Binding-site contacts:
Ligand atom O3 contacts residue VAL296 of chain 38.B at 4.0 Å.
Ligand atom O8 contacts residue ARG77 of chain 38.B at 3.4 Å (salt-bridge).
Ligand atom O1B contacts residue TYR72 of chain 38.B at 4.2 Å.
Ligand atom O4 contacts residue THR291 of chain 38.B at 3.1 Å.
Ligand atom C5 contacts residue ASN93 of chain 38.B at 4.3 Å.
Ligand atom C6 contacts residue ASN93 of chain 38.B at 3.2 Å.
Ligand atom O3 contacts residue GLY78 of chain 38.B at 3.4 Å.
Ligand atom C3 contacts residue HIS298 of chain 38.B at 3.4 Å.
Ligand atom O4 contacts residue GLY78 of chain 38.B at 3.0 Å.
Ligand atom O4 contacts residue HIS298 of chain 38.B at 2.9 Å (h-bond).
Ligand atom O1B contacts residue ARG77 of chain 38.B at 3.1 Å (salt-bridge).
Ligand atom O4 contacts residue ILE79 of chain 38.B at 3.6 Å (h-bond).
Ligand atom O8 contacts residue TYR72 of chain 38.B at 3.4 Å (h-bond).
Ligand atom C11 contacts residue ASP85 of chain 38.C at 4.0 Å.
Ligand atom C4 contacts residue HIS298 of chain 38.B at 3.4 Å.
Ligand atom C4 contacts residue GLY78 of chain 38.B at 3.6 Å.
Ligand atom C6 contacts residue TYR72 of chain 38.B at 4.0 Å (hydrophobic).
Ligand atom C3 contacts residue GLY78 of chain 38.B at 3.9 Å.
Ligand atom O1A contacts residue ARG77 of chain 38.B at 2.9 Å (salt-bridge).
Ligand atom C3 contacts residue GLY78 of chain 38.B at 4.1 Å.
Ligand atom C5 contacts residue TYR72 of chain 38.B at 3.9 Å (hydrophobic).
Ligand atom C7 contacts residue TYR72 of chain 38.B at 4.3 Å (hydrophobic).
Ligand atom C2 contacts residue GLY78 of chain 38.B at 4.1 Å.
Ligand atom C3 contacts residue ARG77 of chain 38.B at 3.9 Å.
Ligand atom O6 contacts residue ASN93 of chain 38.B at 3.2 Å (h-bond).
Ligand atom O4 contacts residue ASN80 of chain 38.B at 4.2 Å.
Ligand atom C11 contacts residue TYR72 of chain 38.B at 4.0 Å (hydrophobic).
Ligand atom C4 contacts residue TYR72 of chain 38.B at 4.1 Å (hydrophobic).
Ligand atom O1B contacts residue ASN80 of chain 38.B at 4.3 Å.
Ligand atom C1 contacts residue TYR72 of chain 38.B at 4.1 Å (hydrophobic).
Ligand atom C3 contacts residue VAL296 of chain 38.B at 3.5 Å (hydrophobic).
Ligand atom N5 contacts residue TYR72 of chain 38.B at 3.1 Å (h-bond).
Ligand atom O1B contacts residue SER89 of chain 38.B at 4.1 Å.
Ligand atom C8 contacts residue ARG77 of chain 38.B at 4.3 Å.
Ligand atom C4 contacts residue ARG77 of chain 38.B at 4.0 Å.
Ligand atom O1A contacts residue GLY78 of chain 38.B at 4.0 Å.
Ligand atom O1A contacts residue TYR72 of chain 38.B at 3.4 Å.
Ligand atom C10 contacts residue TYR72 of chain 38.B at 4.1 Å (hydrophobic).
Ligand atom C1 contacts residue ARG77 of chain 38.B at 3.4 Å.
Ligand atom O4 contacts residue VAL296 of chain 38.B at 4.0 Å.

Sequence of chain 38.C:
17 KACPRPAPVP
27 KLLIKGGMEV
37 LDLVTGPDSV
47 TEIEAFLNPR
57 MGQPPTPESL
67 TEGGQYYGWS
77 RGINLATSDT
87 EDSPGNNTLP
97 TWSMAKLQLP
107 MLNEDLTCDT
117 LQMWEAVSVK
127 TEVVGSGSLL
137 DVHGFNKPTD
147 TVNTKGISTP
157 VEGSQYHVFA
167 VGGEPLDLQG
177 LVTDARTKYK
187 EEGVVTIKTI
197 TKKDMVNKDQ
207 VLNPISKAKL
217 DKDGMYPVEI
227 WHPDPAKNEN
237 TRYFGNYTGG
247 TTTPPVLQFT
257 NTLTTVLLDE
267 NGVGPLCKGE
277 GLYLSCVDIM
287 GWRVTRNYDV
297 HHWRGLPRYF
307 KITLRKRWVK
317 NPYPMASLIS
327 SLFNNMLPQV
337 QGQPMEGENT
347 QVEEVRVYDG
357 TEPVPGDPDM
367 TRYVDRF

Sequence of chain 38.B:
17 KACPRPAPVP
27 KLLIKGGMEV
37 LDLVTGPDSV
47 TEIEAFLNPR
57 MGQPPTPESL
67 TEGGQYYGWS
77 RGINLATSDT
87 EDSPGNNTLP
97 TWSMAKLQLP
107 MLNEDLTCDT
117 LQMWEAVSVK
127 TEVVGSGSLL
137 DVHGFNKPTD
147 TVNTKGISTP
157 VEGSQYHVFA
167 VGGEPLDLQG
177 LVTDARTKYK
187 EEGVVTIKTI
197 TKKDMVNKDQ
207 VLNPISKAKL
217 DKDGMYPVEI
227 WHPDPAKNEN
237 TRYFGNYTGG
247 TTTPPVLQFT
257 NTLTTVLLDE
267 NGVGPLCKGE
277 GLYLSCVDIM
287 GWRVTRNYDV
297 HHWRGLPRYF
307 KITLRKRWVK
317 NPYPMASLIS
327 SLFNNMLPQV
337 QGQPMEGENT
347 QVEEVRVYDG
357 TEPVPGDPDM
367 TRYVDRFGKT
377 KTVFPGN

A protein and the small-molecule ligand that binds it are described below.
Small molecule (SMILES): CC(=O)N[C@@H]1[C@@H](O[C@@H]2O[C@H](CO)[C@H](O)[C@H](O[C@]3(C(=O)O)C[C@H](O)[C@@H](NC(C)=O)[C@H]([C@H](O)[C@H](O)CO)O3)[C@H]2O)[C@H](O)[C@@H](CO[C@]2(C(=O)O)C[C@H](O)[C@@H](NC(C)=O)[C@H]([C@H](O)[C@H](O)CO)O2)O[C@H]1O